The protein below binds the small molecule below.
Small molecule (SMILES): CC(=O)N[C@@H]1[C@@H](O)[C@H](O)[C@@H](CO)O[C@H]1O

Binding-site contacts:
Ligand atom C1 contacts residue ASN798 of chain 1.B at 1.4 Å.
Ligand atom C5 contacts residue SER800 of chain 1.B at 3.6 Å.
Ligand atom O7 contacts residue ASN798 of chain 1.B at 4.1 Å.
Ligand atom O5 contacts residue SER800 of chain 1.B at 3.5 Å (h-bond).
Ligand atom C5 contacts residue ASN798 of chain 1.B at 3.7 Å.
Ligand atom C6 contacts residue SER800 of chain 1.B at 4.4 Å.
Ligand atom C4 contacts residue ASN798 of chain 1.B at 4.2 Å.
Ligand atom C1 contacts residue SER800 of chain 1.B at 3.3 Å.
Ligand atom C7 contacts residue ASN798 of chain 1.B at 3.7 Å.
Ligand atom C2 contacts residue ASN798 of chain 1.B at 2.5 Å.
Ligand atom C6 contacts residue GLN801 of chain 1.B at 4.0 Å.
Ligand atom N2 contacts residue ASN798 of chain 1.B at 2.9 Å (h-bond).
Ligand atom C3 contacts residue ASN798 of chain 1.B at 3.8 Å.
Ligand atom O5 contacts residue ASN798 of chain 1.B at 2.4 Å (h-bond).
Ligand atom O6 contacts residue GLN801 of chain 1.B at 4.4 Å.
Ligand atom C2 contacts residue SER800 of chain 1.B at 4.4 Å.

Sequence of chain 1.B:
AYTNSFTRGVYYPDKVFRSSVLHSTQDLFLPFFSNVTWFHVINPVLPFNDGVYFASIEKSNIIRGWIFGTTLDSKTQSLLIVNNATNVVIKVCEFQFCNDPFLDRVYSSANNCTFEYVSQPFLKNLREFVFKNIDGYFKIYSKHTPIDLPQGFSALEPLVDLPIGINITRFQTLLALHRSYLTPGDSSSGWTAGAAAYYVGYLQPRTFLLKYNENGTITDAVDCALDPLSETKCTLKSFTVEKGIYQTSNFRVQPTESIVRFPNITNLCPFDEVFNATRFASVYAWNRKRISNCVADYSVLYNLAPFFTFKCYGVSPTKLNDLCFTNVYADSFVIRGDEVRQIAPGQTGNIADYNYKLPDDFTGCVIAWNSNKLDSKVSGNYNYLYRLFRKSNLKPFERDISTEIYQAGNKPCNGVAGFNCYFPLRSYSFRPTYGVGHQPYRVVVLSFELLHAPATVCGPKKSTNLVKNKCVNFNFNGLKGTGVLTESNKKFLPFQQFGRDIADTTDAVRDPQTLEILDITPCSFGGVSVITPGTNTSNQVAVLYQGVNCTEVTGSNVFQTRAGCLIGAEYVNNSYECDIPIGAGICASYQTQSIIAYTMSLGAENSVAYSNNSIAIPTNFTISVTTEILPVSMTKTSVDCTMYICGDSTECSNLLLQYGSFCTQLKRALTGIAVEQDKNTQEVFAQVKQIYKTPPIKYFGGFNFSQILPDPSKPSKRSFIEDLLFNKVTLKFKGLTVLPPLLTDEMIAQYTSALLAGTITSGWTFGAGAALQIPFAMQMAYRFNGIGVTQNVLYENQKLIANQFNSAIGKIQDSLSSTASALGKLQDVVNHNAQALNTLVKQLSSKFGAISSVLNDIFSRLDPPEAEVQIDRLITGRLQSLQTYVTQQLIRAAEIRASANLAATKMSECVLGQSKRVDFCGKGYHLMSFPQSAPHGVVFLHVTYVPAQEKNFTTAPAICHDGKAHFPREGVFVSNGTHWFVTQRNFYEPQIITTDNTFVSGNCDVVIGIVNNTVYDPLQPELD